Binding-site contacts:
Ligand atom C5 contacts residue ASN657 of chain 1.C at 3.7 Å.
Ligand atom C3 contacts residue ASN657 of chain 1.C at 3.8 Å.
Ligand atom N2 contacts residue ASN657 of chain 1.C at 3.0 Å (h-bond).
Ligand atom C8 contacts residue HIS655 of chain 1.C at 3.5 Å.
Ligand atom C4 contacts residue ASN657 of chain 1.C at 4.2 Å.
Ligand atom C8 contacts residue ASN657 of chain 1.C at 4.0 Å.
Ligand atom C7 contacts residue ASN657 of chain 1.C at 3.3 Å.
Ligand atom C8 contacts residue GLU654 of chain 1.C at 3.8 Å.
Ligand atom O5 contacts residue ASN657 of chain 1.C at 2.4 Å (h-bond).
Ligand atom C8 contacts residue VAL656 of chain 1.C at 4.0 Å (hydrophobic).
Ligand atom C2 contacts residue ASN657 of chain 1.C at 2.5 Å.
Ligand atom C1 contacts residue ASN657 of chain 1.C at 1.4 Å.
Ligand atom O7 contacts residue ASN657 of chain 1.C at 3.3 Å (h-bond).

The small molecule below binds the protein below.
Small molecule (SMILES): CC(=O)N[C@@H]1[C@@H](O)[C@H](O)[C@@H](CO)O[C@H]1O

Sequence of chain 1.C:
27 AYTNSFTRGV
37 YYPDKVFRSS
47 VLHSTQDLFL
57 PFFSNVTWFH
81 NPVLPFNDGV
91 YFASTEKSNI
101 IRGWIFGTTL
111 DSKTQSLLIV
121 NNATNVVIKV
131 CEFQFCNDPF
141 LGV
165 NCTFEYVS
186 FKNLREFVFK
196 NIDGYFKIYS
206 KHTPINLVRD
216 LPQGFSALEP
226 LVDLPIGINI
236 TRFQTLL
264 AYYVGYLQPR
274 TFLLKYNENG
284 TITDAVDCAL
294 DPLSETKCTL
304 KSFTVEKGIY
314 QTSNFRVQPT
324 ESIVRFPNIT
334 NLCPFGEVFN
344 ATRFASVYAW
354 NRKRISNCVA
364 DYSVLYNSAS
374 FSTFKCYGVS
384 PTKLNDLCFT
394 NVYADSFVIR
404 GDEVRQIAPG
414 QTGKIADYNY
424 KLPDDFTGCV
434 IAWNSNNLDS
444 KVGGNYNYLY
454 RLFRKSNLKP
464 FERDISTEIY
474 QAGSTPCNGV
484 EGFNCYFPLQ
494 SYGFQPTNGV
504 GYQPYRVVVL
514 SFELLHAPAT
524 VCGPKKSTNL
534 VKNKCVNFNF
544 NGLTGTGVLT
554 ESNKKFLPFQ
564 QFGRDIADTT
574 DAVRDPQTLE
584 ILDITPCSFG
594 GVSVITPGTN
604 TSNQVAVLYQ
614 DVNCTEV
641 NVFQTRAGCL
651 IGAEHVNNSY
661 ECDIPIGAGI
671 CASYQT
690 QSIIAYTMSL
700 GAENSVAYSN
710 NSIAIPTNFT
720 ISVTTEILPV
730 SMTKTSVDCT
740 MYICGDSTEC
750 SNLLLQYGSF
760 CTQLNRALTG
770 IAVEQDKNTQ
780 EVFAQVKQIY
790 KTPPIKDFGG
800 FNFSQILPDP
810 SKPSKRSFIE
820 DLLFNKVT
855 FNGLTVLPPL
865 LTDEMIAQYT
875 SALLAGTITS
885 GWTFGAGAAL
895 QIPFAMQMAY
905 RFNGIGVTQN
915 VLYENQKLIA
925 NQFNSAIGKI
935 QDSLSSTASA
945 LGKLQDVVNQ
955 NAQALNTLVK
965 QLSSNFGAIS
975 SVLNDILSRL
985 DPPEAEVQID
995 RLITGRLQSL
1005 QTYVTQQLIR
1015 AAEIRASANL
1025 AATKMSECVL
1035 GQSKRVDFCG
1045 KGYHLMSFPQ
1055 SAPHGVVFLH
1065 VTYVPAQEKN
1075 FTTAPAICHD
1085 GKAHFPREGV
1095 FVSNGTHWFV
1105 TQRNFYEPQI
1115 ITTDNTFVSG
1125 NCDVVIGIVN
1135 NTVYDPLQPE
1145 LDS